The small molecule below binds the protein below.
Small molecule (SMILES): OC[C@H]1O[C@H](O[C@H]2[C@H](O)[C@@H](O)[C@H](OCCCCCC3CCCCC3)O[C@@H]2CO)[C@H](O)[C@@H](O)[C@@H]1O

Sequence of chain 3.A:
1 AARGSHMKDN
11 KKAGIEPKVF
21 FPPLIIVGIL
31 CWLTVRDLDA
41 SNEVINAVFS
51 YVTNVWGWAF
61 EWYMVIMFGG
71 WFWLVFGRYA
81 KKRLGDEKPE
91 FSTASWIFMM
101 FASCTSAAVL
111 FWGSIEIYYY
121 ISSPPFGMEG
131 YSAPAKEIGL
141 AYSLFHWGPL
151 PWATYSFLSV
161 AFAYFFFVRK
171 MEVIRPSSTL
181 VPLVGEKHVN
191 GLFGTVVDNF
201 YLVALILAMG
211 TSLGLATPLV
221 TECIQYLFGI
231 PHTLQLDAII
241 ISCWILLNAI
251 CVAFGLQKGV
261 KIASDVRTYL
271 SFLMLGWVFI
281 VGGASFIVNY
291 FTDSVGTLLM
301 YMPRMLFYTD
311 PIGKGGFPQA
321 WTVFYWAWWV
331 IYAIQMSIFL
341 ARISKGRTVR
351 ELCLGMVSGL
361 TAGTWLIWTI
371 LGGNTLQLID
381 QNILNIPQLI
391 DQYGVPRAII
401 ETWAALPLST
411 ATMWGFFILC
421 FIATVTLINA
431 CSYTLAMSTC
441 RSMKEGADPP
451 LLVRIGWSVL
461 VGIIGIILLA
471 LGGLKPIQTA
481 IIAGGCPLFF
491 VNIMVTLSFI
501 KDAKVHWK

Binding-site contacts:
Ligand atom C8 contacts residue PHE72 of chain 3.A at 4.1 Å (hydrophobic).
Ligand atom C5 contacts residue GLY69 of chain 3.A at 4.1 Å.
Ligand atom O23 contacts residue TRP73 of chain 3.A at 4.1 Å.
Ligand atom C7 contacts residue PHE72 of chain 3.A at 3.5 Å (hydrophobic).
Ligand atom O21 contacts residue PHE76 of chain 3.A at 3.7 Å.
Ligand atom O21 contacts residue GLY77 of chain 3.A at 4.2 Å.
Ligand atom O22 contacts residue GLY77 of chain 3.A at 3.9 Å.
Ligand atom C17 contacts residue GLY77 of chain 3.A at 4.0 Å.
Ligand atom O22 contacts residue PHE76 of chain 3.A at 3.0 Å.
Ligand atom C18 contacts residue PHE76 of chain 3.A at 4.2 Å (hydrophobic).
Ligand atom C17 contacts residue PHE76 of chain 3.A at 4.1 Å (hydrophobic).
Ligand atom O34 contacts residue ARG78 of chain 3.A at 3.2 Å (salt-bridge).
Ligand atom C11 contacts residue GLY69 of chain 3.A at 4.3 Å.
Ligand atom O33 contacts residue GLY77 of chain 3.A at 4.3 Å.
Ligand atom O34 contacts residue GLY77 of chain 3.A at 3.9 Å.
Ligand atom C1 contacts residue TRP73 of chain 3.A at 4.2 Å (hydrophobic).
Ligand atom C28 contacts residue GLY77 of chain 3.A at 4.4 Å.
Ligand atom C15 contacts residue TRP73 of chain 3.A at 4.0 Å (hydrophobic).
Ligand atom C29 contacts residue ARG78 of chain 3.A at 3.5 Å.
Ligand atom C29 contacts residue GLY77 of chain 3.A at 3.9 Å.
Ligand atom O34 contacts residue TRP73 of chain 3.A at 3.7 Å.
Ligand atom O33 contacts residue ARG78 of chain 3.A at 3.9 Å.
Ligand atom C3 contacts residue GLY69 of chain 3.A at 4.3 Å.
Ligand atom C4 contacts residue PHE72 of chain 3.A at 4.5 Å (hydrophobic).
Ligand atom C10 contacts residue PHE72 of chain 3.A at 3.9 Å (hydrophobic).
Ligand atom C1 contacts residue PHE72 of chain 3.A at 4.2 Å (hydrophobic).
Ligand atom C10 contacts residue PHE68 of chain 3.A at 4.2 Å (hydrophobic).
Ligand atom C9 contacts residue PHE72 of chain 3.A at 4.5 Å (hydrophobic).
Ligand atom C28 contacts residue ARG78 of chain 3.A at 3.7 Å.